The small molecule below binds the protein below.
Small molecule (SMILES): CC(C)C[C@@H](C=O)NC(=O)[C@H](C)NC(=O)[C@H](C)NC(=O)[C@H](C)NC(=O)[C@H](C)N

Binding-site contacts:
Ligand atom C contacts residue HIS97 of chain 2.C at 3.6 Å.
Ligand atom CG contacts residue ASN198 of chain 2.C at 4.2 Å.
Ligand atom CD1 contacts residue THR218 of chain 2.C at 3.3 Å.
Ligand atom CG contacts residue THR218 of chain 2.C at 3.8 Å.
Ligand atom CG contacts residue ALA219 of chain 2.C at 4.0 Å (hydrophobic).
Ligand atom N contacts residue HIS97 of chain 2.C at 4.0 Å.
Ligand atom C contacts residue ALA219 of chain 2.C at 4.1 Å (hydrophobic).
Ligand atom O contacts residue ARG199 of chain 2.C at 4.2 Å.
Ligand atom CD2 contacts residue ASN198 of chain 2.C at 3.3 Å.
Ligand atom C contacts residue THR218 of chain 2.C at 4.2 Å.
Ligand atom CA contacts residue ILE220 of chain 2.C at 3.7 Å (hydrophobic).
Ligand atom CA contacts residue ALA219 of chain 2.C at 4.0 Å (hydrophobic).
Ligand atom CB contacts residue ARG199 of chain 2.C at 3.5 Å.
Ligand atom CA contacts residue HIS97 of chain 2.C at 4.3 Å.
Ligand atom O contacts residue LEU221 of chain 2.C at 3.5 Å.
Ligand atom CD2 contacts residue ARG199 of chain 2.C at 4.2 Å.
Ligand atom C contacts residue ARG199 of chain 2.C at 3.6 Å.
Ligand atom CA contacts residue THR218 of chain 2.C at 4.0 Å.
Ligand atom CB contacts residue HIS97 of chain 2.C at 3.8 Å.
Ligand atom N contacts residue THR218 of chain 2.C at 3.7 Å.
Ligand atom CB contacts residue ASN198 of chain 2.C at 4.0 Å.
Ligand atom CD2 contacts residue ILE220 of chain 2.C at 3.5 Å (hydrophobic).
Ligand atom C contacts residue ALA202 of chain 2.C at 3.7 Å (hydrophobic).
Ligand atom CD1 contacts residue ASN201 of chain 2.C at 4.0 Å.
Ligand atom CD1 contacts residue ALA202 of chain 2.C at 3.3 Å (hydrophobic).
Ligand atom CD2 contacts residue ILE197 of chain 2.C at 3.3 Å (hydrophobic).
Ligand atom O contacts residue THR218 of chain 2.C at 4.0 Å.
Ligand atom O contacts residue ILE220 of chain 2.C at 2.9 Å (h-bond).
Ligand atom O contacts residue ALA219 of chain 2.C at 3.2 Å.
Ligand atom CA contacts residue ARG199 of chain 2.C at 4.3 Å.
Ligand atom O contacts residue HIS97 of chain 2.C at 3.4 Å (h-bond).
Ligand atom C contacts residue HIS97 of chain 2.C at 3.5 Å.
Ligand atom N contacts residue ILE220 of chain 2.C at 3.6 Å (h-bond).
Ligand atom O contacts residue HIS97 of chain 2.C at 2.6 Å (h-bond).
Ligand atom CB contacts residue ILE220 of chain 2.C at 3.3 Å (hydrophobic).
Ligand atom CD1 contacts residue ALA219 of chain 2.C at 4.0 Å (hydrophobic).
Ligand atom CB contacts residue LEU182 of chain 2.C at 4.0 Å (hydrophobic).
Ligand atom CB contacts residue GLY200 of chain 2.C at 4.0 Å.
Ligand atom O contacts residue ALA202 of chain 2.C at 3.0 Å.
Ligand atom C contacts residue ILE220 of chain 2.C at 3.6 Å (hydrophobic).

Sequence of chain 2.C:
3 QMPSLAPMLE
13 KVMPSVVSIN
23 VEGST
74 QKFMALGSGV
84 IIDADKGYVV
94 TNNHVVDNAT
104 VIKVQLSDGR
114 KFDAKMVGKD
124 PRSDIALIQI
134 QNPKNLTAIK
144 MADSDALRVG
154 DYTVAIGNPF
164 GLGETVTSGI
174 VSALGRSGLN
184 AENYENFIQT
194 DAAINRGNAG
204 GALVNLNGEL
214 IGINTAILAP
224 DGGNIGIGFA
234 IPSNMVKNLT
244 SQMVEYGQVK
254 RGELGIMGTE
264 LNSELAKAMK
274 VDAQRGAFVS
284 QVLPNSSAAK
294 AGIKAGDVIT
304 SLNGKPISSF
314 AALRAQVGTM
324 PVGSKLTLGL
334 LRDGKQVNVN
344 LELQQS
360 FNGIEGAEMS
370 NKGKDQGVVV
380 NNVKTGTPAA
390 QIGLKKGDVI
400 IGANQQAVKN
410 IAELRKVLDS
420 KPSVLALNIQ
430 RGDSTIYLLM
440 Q